The small molecule below binds the protein below.
Small molecule (SMILES): CC(=O)N[C@@H]1[C@@H](O)[C@H](O)[C@@H](CO)O[C@H]1O

Binding-site contacts:
Ligand atom N2 contacts residue ASN61 of chain 1.C at 2.8 Å (h-bond).
Ligand atom C1 contacts residue TYR28 of chain 1.C at 3.6 Å (hydrophobic).
Ligand atom C7 contacts residue ASN61 of chain 1.C at 3.3 Å.
Ligand atom C3 contacts residue ASN61 of chain 1.C at 3.8 Å.
Ligand atom O5 contacts residue ASN61 of chain 1.C at 2.4 Å (h-bond).
Ligand atom C5 contacts residue TYR28 of chain 1.C at 3.6 Å (hydrophobic).
Ligand atom C6 contacts residue TYR28 of chain 1.C at 3.7 Å (hydrophobic).
Ligand atom C1 contacts residue ASN61 of chain 1.C at 1.4 Å.
Ligand atom O7 contacts residue ASN61 of chain 1.C at 3.4 Å (h-bond).
Ligand atom C4 contacts residue ASN61 of chain 1.C at 4.2 Å.
Ligand atom C8 contacts residue ASN61 of chain 1.C at 4.5 Å.
Ligand atom C6 contacts residue ASN61 of chain 1.C at 4.5 Å.
Ligand atom C2 contacts residue ASN61 of chain 1.C at 2.4 Å.
Ligand atom O5 contacts residue TYR28 of chain 1.C at 3.5 Å.
Ligand atom C5 contacts residue ASN61 of chain 1.C at 3.7 Å.

Sequence of chain 1.C:
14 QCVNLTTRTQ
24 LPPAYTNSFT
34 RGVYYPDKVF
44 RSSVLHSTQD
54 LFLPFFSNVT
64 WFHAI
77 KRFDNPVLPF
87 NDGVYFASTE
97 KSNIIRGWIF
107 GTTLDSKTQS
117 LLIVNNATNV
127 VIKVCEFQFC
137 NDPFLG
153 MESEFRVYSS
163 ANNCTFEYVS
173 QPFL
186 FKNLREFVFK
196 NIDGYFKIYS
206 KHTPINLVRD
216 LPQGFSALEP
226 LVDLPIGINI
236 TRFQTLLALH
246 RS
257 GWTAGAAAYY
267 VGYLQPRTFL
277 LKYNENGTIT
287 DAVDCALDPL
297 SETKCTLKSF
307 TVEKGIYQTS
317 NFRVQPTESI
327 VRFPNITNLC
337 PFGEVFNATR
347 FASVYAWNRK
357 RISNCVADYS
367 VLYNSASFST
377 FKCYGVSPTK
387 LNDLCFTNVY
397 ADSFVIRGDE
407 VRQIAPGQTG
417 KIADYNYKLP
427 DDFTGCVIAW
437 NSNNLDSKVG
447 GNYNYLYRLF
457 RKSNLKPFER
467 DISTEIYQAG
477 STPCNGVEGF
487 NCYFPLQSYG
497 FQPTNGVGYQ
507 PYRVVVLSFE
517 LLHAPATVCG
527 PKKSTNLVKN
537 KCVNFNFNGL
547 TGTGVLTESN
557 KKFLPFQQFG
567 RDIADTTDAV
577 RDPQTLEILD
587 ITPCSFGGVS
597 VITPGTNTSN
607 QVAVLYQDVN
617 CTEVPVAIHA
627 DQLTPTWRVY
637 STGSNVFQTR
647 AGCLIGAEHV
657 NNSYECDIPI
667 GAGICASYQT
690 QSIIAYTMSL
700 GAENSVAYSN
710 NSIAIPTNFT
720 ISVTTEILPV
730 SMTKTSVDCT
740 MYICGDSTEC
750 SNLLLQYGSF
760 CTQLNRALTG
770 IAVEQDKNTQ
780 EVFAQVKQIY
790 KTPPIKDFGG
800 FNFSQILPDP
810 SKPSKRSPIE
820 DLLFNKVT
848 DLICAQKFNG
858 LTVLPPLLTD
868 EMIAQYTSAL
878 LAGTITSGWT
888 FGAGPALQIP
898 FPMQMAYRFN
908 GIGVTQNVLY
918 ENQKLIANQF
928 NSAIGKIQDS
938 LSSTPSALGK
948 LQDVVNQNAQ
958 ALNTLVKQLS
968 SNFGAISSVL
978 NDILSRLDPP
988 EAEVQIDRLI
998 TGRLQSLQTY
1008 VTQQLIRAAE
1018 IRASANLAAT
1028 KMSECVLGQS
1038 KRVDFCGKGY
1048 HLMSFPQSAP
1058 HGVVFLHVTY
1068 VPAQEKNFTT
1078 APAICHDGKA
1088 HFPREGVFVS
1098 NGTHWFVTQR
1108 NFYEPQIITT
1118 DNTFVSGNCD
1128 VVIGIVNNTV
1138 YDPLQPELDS